A protein and the small-molecule ligand that binds it are described below.
Small molecule (SMILES): CC(=O)N[C@@H]1[C@@H](O)[C@H](O)[C@@H](CO)O[C@H]1O

Binding-site contacts:
Ligand atom C7 contacts residue SER285 of chain 1.A at 4.4 Å.
Ligand atom N2 contacts residue ASN287 of chain 1.A at 2.8 Å (h-bond).
Ligand atom C2 contacts residue ASN287 of chain 1.A at 2.3 Å.
Ligand atom O6 contacts residue ASN287 of chain 1.A at 4.5 Å.
Ligand atom C3 contacts residue ASN287 of chain 1.A at 3.7 Å.
Ligand atom C4 contacts residue ASN287 of chain 1.A at 4.1 Å.
Ligand atom O7 contacts residue SER285 of chain 1.A at 3.5 Å (h-bond).
Ligand atom C5 contacts residue ASN287 of chain 1.A at 3.7 Å.
Ligand atom O5 contacts residue ASN287 of chain 1.A at 2.4 Å (h-bond).
Ligand atom C1 contacts residue ASN287 of chain 1.A at 1.4 Å.
Ligand atom O7 contacts residue ASN287 of chain 1.A at 3.1 Å (h-bond).
Ligand atom C8 contacts residue ASN287 of chain 1.A at 4.3 Å.
Ligand atom C7 contacts residue ASN287 of chain 1.A at 3.1 Å.

Sequence of chain 1.A:
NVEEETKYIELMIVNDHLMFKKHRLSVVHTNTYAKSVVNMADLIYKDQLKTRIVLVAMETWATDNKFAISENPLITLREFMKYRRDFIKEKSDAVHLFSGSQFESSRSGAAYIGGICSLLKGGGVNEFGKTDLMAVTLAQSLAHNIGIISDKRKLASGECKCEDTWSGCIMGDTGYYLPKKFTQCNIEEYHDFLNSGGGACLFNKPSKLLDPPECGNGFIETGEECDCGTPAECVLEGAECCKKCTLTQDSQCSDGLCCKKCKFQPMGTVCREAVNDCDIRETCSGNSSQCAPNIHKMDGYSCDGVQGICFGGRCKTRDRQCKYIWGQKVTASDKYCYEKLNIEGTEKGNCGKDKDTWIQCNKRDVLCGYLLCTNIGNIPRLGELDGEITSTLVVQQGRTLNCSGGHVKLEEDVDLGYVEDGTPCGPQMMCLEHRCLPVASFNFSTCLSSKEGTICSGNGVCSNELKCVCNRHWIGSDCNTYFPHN